Binding-site contacts:
Ligand atom O3A contacts residue GLY64 of chain 1.A at 2.9 Å (h-bond).
Ligand atom N6 contacts residue TYR215 of chain 1.A at 3.2 Å (h-bond).
Ligand atom O3A contacts residue GLY62 of chain 1.A at 3.4 Å.
Ligand atom O2' contacts residue THR67 of chain 1.A at 2.9 Å (h-bond).
Ligand atom O3A contacts residue ILE63 of chain 1.A at 3.3 Å (h-bond).
Ligand atom C2' contacts residue THR67 of chain 1.A at 3.0 Å.
Ligand atom N7 contacts residue GLY64 of chain 1.A at 3.5 Å.
Ligand atom O1A contacts residue THR66 of chain 1.A at 3.4 Å (h-bond).
Ligand atom C5' contacts residue ARG260 of chain 1.A at 3.6 Å.
Ligand atom C8 contacts residue GLY64 of chain 1.A at 3.6 Å.
Ligand atom N7 contacts residue TYR215 of chain 1.A at 2.6 Å (h-bond).
Ligand atom O2B contacts residue GLY64 of chain 1.A at 3.3 Å (h-bond).
Ligand atom N3B contacts residue ARG260 of chain 1.A at 2.8 Å (salt-bridge).
Ligand atom O2' contacts residue TYR19 of chain 1.A at 3.5 Å (h-bond).
Ligand atom O1A contacts residue THR67 of chain 1.A at 2.8 Å (h-bond).
Ligand atom N3 contacts residue ARG227 of chain 1.A at 3.0 Å (salt-bridge).
Ligand atom O2B contacts residue ILE63 of chain 1.A at 3.1 Å (h-bond).
Ligand atom O2A contacts residue ARG260 of chain 1.A at 3.6 Å (salt-bridge).
Ligand atom PB contacts residue MG1 of chain 1.E at 3.4 Å.
Ligand atom O2G contacts residue MG1 of chain 1.E at 2.3 Å.
Ligand atom O3G contacts residue LYS65 of chain 1.A at 2.9 Å (salt-bridge).
Ligand atom O3G contacts residue VAL61 of chain 1.A at 3.1 Å.
Ligand atom C4' contacts residue ARG260 of chain 1.A at 3.6 Å.
Ligand atom O2' contacts residue ARG227 of chain 1.A at 2.8 Å (salt-bridge).
Ligand atom O1G contacts residue ARG260 of chain 1.A at 2.8 Å (salt-bridge).
Ligand atom PG contacts residue GLY62 of chain 1.A at 3.6 Å.
Ligand atom N6 contacts residue VAL26 of chain 1.A at 2.9 Å (h-bond).
Ligand atom O1A contacts residue GLY64 of chain 1.A at 3.2 Å.
Ligand atom O2B contacts residue GLY62 of chain 1.A at 3.6 Å.
Ligand atom O1B contacts residue THR66 of chain 1.A at 3.1 Å (h-bond).
Ligand atom C2' contacts residue ARG227 of chain 1.A at 3.6 Å.
Ligand atom PG contacts residue ARG260 of chain 1.A at 3.4 Å.
Ligand atom C5 contacts residue TYR215 of chain 1.A at 3.3 Å (hydrophobic).
Ligand atom O4' contacts residue ALA259 of chain 1.A at 3.4 Å.
Ligand atom O3G contacts residue GLY62 of chain 1.A at 3.4 Å (h-bond).
Ligand atom C1' contacts residue ARG227 of chain 1.A at 3.3 Å.
Ligand atom O1B contacts residue MG1 of chain 1.E at 2.1 Å.
Ligand atom O2B contacts residue LYS65 of chain 1.A at 2.9 Å (salt-bridge).
Ligand atom N3B contacts residue GLY62 of chain 1.A at 2.8 Å (h-bond).
Ligand atom O1B contacts residue LYS65 of chain 1.A at 3.5 Å.

A small-molecule ligand and the protein it binds are described below.
Small molecule (SMILES): Nc1ncnc2c1ncn2[C@@H]1O[C@H](CO[P](=O)(O)O[P](=O)(O)NP(=O)(O)O)[C@@H](O)[C@H]1O

Sequence of chain 1.A:
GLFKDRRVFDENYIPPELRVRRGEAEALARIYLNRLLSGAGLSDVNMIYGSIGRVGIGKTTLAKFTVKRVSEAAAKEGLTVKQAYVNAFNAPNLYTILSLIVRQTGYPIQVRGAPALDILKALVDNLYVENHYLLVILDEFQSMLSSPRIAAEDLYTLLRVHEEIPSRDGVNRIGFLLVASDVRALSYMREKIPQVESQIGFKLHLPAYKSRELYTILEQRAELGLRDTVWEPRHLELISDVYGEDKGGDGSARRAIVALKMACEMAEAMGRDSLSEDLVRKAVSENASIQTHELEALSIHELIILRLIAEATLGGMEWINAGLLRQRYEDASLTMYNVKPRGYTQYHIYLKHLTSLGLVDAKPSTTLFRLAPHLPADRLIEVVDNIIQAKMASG